Sequence of chain 1.A:
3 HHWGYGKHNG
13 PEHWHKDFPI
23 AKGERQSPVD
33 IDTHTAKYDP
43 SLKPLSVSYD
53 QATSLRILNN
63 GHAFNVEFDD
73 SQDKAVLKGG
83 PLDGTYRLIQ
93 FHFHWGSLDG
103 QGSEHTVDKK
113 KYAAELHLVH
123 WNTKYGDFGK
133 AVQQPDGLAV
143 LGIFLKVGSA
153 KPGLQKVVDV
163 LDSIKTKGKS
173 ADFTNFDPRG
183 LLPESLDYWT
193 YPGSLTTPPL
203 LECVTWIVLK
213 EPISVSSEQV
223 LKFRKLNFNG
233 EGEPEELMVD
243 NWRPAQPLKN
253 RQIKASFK

Binding-site contacts:
Ligand atom C18 contacts residue HIS10 of chain 1.A at 3.4 Å.
Ligand atom C05 contacts residue HIS10 of chain 1.A at 4.1 Å.
Ligand atom O03 contacts residue ASP19 of chain 1.A at 2.7 Å (salt-bridge).
Ligand atom C08 contacts residue HIS3 of chain 1.A at 4.1 Å.
Ligand atom C06 contacts residue HIS10 of chain 1.A at 4.1 Å.
Ligand atom O04 contacts residue TRP16 of chain 1.A at 3.2 Å.
Ligand atom O04 contacts residue ASN11 of chain 1.A at 3.9 Å.
Ligand atom C12 contacts residue HIS3 of chain 1.A at 3.4 Å.
Ligand atom C13 contacts residue HIS3 of chain 1.A at 4.0 Å.
Ligand atom C11 contacts residue HIS10 of chain 1.A at 4.0 Å.
Ligand atom S01 contacts residue ASP19 of chain 1.A at 3.5 Å (salt-bridge).
Ligand atom C09 contacts residue HIS3 of chain 1.A at 3.8 Å.
Ligand atom C08 contacts residue HIS10 of chain 1.A at 3.7 Å.
Ligand atom N01 contacts residue HIS10 of chain 1.A at 3.3 Å (h-bond).
Ligand atom C17 contacts residue HIS15 of chain 1.A at 3.9 Å.
Ligand atom O04 contacts residue HIS15 of chain 1.A at 3.8 Å.
Ligand atom S01 contacts residue HIS15 of chain 1.A at 4.0 Å.
Ligand atom C18 contacts residue ASN11 of chain 1.A at 3.8 Å.
Ligand atom O03 contacts residue TRP16 of chain 1.A at 3.6 Å.
Ligand atom S01 contacts residue TRP16 of chain 1.A at 4.2 Å.
Ligand atom C10 contacts residue HIS10 of chain 1.A at 4.0 Å.
Ligand atom O04 contacts residue TRP5 of chain 1.A at 3.4 Å.
Ligand atom C07 contacts residue HIS10 of chain 1.A at 3.9 Å.
Ligand atom N02 contacts residue ASP19 of chain 1.A at 3.5 Å (salt-bridge).
Ligand atom O02 contacts residue HIS3 of chain 1.A at 3.0 Å.
Ligand atom O03 contacts residue LYS18 of chain 1.A at 4.2 Å.
Ligand atom N02 contacts residue PHE20 of chain 1.A at 3.6 Å.
Ligand atom C09 contacts residue HIS10 of chain 1.A at 3.8 Å.
Ligand atom C16 contacts residue ASP19 of chain 1.A at 3.8 Å.
Ligand atom O03 contacts residue HIS15 of chain 1.A at 3.0 Å (h-bond).
Ligand atom C10 contacts residue ASN11 of chain 1.A at 4.1 Å.
Ligand atom S01 contacts residue TRP5 of chain 1.A at 4.0 Å.
Ligand atom C11 contacts residue HIS3 of chain 1.A at 3.6 Å.
Ligand atom N01 contacts residue HIS3 of chain 1.A at 3.9 Å.
Ligand atom C10 contacts residue HIS3 of chain 1.A at 3.8 Å.
Ligand atom C14 contacts residue HIS3 of chain 1.A at 3.9 Å.
Ligand atom C15 contacts residue ASP19 of chain 1.A at 3.6 Å.
Ligand atom C17 contacts residue ASN11 of chain 1.A at 3.9 Å.
Ligand atom O01 contacts residue ASN11 of chain 1.A at 3.1 Å (h-bond).
Ligand atom N02 contacts residue TRP5 of chain 1.A at 3.7 Å.

A protein and the small-molecule ligand that binds it are described below.
Small molecule (SMILES): NS(=O)(=O)c1ccc(C(=O)NCc2cccc(O)c2)cc1